Binding-site contacts:
Ligand atom O5 contacts residue ASN45 of chain 1.A at 2.2 Å (h-bond).
Ligand atom N2 contacts residue ARG326 of chain 1.A at 4.0 Å.
Ligand atom C8 contacts residue ARG326 of chain 1.A at 3.2 Å.
Ligand atom C6 contacts residue THR47 of chain 1.A at 4.1 Å.
Ligand atom C1 contacts residue ASN45 of chain 1.A at 1.4 Å.
Ligand atom N2 contacts residue ASN45 of chain 1.A at 2.9 Å (h-bond).
Ligand atom C6 contacts residue ASN50 of chain 1.A at 3.6 Å.
Ligand atom C5 contacts residue THR47 of chain 1.A at 4.4 Å.
Ligand atom C3 contacts residue ASN45 of chain 1.A at 3.7 Å.
Ligand atom C7 contacts residue ASN45 of chain 1.A at 3.4 Å.
Ligand atom O6 contacts residue ASN50 of chain 1.A at 3.4 Å (h-bond).
Ligand atom O7 contacts residue ASN45 of chain 1.A at 3.5 Å (h-bond).
Ligand atom C4 contacts residue ASN45 of chain 1.A at 4.1 Å.
Ligand atom C2 contacts residue ASN45 of chain 1.A at 2.4 Å.
Ligand atom C8 contacts residue GLU49 of chain 1.A at 3.9 Å.
Ligand atom C5 contacts residue ASN45 of chain 1.A at 3.5 Å.
Ligand atom O5 contacts residue ASN50 of chain 1.A at 3.2 Å (h-bond).
Ligand atom C6 contacts residue GLU49 of chain 1.A at 3.5 Å.
Ligand atom C1 contacts residue ASN50 of chain 1.A at 4.2 Å.
Ligand atom O6 contacts residue GLU49 of chain 1.A at 3.6 Å.
Ligand atom C7 contacts residue ARG326 of chain 1.A at 4.1 Å.
Ligand atom C5 contacts residue ASN50 of chain 1.A at 4.0 Å.
Ligand atom O5 contacts residue THR47 of chain 1.A at 4.0 Å.

A protein and the small-molecule ligand that binds it are described below.
Small molecule (SMILES): CC(=O)N[C@H]1[C@H](O[C@H]2[C@H](O)[C@@H](NC(C)=O)CO[C@@H]2CO)O[C@H](CO)[C@@H](O[C@@H]2O[C@H](CO)[C@@H](O)[C@H](O)[C@@H]2O)[C@@H]1O

Sequence of chain 1.A:
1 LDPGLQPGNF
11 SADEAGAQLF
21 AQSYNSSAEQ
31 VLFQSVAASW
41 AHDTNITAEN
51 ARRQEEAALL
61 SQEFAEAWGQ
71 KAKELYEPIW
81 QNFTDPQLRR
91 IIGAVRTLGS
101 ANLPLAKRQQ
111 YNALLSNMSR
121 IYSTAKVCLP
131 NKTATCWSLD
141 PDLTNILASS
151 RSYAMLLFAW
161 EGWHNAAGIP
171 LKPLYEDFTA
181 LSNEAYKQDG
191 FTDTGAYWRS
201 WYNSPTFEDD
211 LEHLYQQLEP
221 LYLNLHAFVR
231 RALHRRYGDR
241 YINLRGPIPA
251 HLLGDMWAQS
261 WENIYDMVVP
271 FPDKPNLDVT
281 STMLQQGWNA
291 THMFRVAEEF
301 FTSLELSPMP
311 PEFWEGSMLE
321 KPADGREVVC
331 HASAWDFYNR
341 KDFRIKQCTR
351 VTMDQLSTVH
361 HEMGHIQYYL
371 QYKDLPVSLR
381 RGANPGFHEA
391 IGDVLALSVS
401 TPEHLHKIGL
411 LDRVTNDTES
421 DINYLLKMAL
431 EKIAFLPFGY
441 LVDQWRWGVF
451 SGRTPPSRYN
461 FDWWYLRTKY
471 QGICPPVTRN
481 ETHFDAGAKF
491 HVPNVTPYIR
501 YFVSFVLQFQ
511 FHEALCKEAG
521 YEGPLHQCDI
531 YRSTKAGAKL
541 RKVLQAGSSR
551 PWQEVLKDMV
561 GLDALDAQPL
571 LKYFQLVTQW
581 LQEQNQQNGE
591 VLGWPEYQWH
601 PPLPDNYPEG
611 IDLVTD